This small molecule binds to this protein.
Small molecule (SMILES): O=C(NCCS(=O)(=O)c1ccccc1)c1nc([C@@H]2CCCN2C(=O)c2c(Cl)cncc2Cl)[nH]c(=O)c1O

Binding-site contacts:
Ligand atom O1 contacts residue LYS54 of chain 4.A at 3.1 Å.
Ligand atom C22 contacts residue ILE58 of chain 4.A at 3.8 Å (hydrophobic).
Ligand atom N5 contacts residue ILE58 of chain 4.A at 3.9 Å.
Ligand atom C16 contacts residue MN1 of chain 4.C at 3.1 Å.
Ligand atom C23 contacts residue HIS61 of chain 4.A at 3.6 Å.
Ligand atom C11 contacts residue LEU107 of chain 4.A at 3.6 Å (hydrophobic).
Ligand atom O6 contacts residue LYS135 of chain 4.A at 3.2 Å (salt-bridge).
Ligand atom C17 contacts residue LYS135 of chain 4.A at 3.7 Å.
Ligand atom O5 contacts residue HIS61 of chain 4.A at 3.5 Å.
Ligand atom C8 contacts residue TYR44 of chain 4.A at 3.7 Å (hydrophobic).
Ligand atom O6 contacts residue ILE121 of chain 4.A at 3.1 Å (h-bond).
Ligand atom C22 contacts residue HIS61 of chain 4.A at 3.5 Å.
Ligand atom C17 contacts residue HIS61 of chain 4.A at 3.9 Å.
Ligand atom C12 contacts residue ASP120 of chain 4.A at 3.4 Å.
Ligand atom O3 contacts residue LEU107 of chain 4.A at 3.4 Å (h-bond).
Ligand atom C7 contacts residue GLU81 of chain 4.A at 3.8 Å.
Ligand atom O4 contacts residue TYR44 of chain 4.A at 3.8 Å.
Ligand atom O5 contacts residue MN1 of chain 4.C at 2.1 Å.
Ligand atom N4 contacts residue TYR131 of chain 4.A at 3.7 Å.
Ligand atom C14 contacts residue LYS138 of chain 4.A at 3.8 Å.
Ligand atom O6 contacts residue HIS61 of chain 4.A at 3.4 Å (h-bond).
Ligand atom O2 contacts residue GLU81 of chain 4.A at 3.0 Å (salt-bridge).
Ligand atom O3 contacts residue PHE106 of chain 4.A at 3.3 Å.
Ligand atom O2 contacts residue MN1 of chain 4.C at 1.9 Å.
Ligand atom C16 contacts residue MN1 of chain 4.B at 3.0 Å.
Ligand atom C7 contacts residue MN1 of chain 4.C at 2.9 Å.
Ligand atom C2 contacts residue ILE58 of chain 4.A at 3.8 Å (hydrophobic).
Ligand atom C21 contacts residue ILE58 of chain 4.A at 3.8 Å (hydrophobic).
Ligand atom O6 contacts residue ASP120 of chain 4.A at 3.4 Å (salt-bridge).
Ligand atom O5 contacts residue GLU81 of chain 4.A at 3.8 Å.
Ligand atom C3 contacts residue LYS54 of chain 4.A at 3.9 Å.
Ligand atom C17 contacts residue MN1 of chain 4.B at 2.9 Å.
Ligand atom O6 contacts residue MN1 of chain 4.B at 2.2 Å.
Ligand atom O5 contacts residue MN1 of chain 4.B at 2.2 Å.
Ligand atom C20 contacts residue LYS54 of chain 4.A at 3.7 Å.
Ligand atom N5 contacts residue HIS61 of chain 4.A at 3.0 Å (h-bond).
Ligand atom C1 contacts residue ILE58 of chain 4.A at 3.9 Å (hydrophobic).
Ligand atom O5 contacts residue ASP109 of chain 4.A at 3.0 Å (salt-bridge).
Ligand atom O5 contacts residue ASP120 of chain 4.A at 3.2 Å (salt-bridge).
Ligand atom C6 contacts residue MN1 of chain 4.C at 3.5 Å.

Sequence of chain 4.A:
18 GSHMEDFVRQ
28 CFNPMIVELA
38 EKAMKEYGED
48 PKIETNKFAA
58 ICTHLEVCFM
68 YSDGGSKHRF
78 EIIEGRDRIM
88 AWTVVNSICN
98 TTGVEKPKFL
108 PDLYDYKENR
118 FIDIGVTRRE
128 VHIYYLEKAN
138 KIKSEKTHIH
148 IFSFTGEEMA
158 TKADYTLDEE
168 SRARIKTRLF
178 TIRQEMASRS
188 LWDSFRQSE